Sequence of chain 1.D:
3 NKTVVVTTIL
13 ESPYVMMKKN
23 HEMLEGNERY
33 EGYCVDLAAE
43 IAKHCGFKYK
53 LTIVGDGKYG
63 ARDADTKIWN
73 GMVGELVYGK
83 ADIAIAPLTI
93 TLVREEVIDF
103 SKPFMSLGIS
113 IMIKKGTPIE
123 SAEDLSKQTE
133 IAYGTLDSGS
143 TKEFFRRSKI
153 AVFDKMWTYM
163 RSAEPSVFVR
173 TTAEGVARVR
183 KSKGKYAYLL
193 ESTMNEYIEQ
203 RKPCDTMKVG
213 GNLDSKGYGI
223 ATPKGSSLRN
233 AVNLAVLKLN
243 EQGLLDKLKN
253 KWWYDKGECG

This protein binds this small molecule.
Small molecule (SMILES): N[C@@H](CCC(=O)O)C(=O)O

Binding-site contacts:
Ligand atom CA contacts residue GLU193 of chain 1.D at 3.3 Å.
Ligand atom N contacts residue TYR220 of chain 1.D at 3.6 Å.
Ligand atom N contacts residue THR91 of chain 1.D at 2.9 Å (h-bond).
Ligand atom CG contacts residue LEU138 of chain 1.D at 3.7 Å (hydrophobic).
Ligand atom CD contacts residue THR143 of chain 1.D at 3.2 Å.
Ligand atom N contacts residue TYR61 of chain 1.D at 4.0 Å.
Ligand atom OE2 contacts residue THR143 of chain 1.D at 3.1 Å (h-bond).
Ligand atom CB contacts residue GLU193 of chain 1.D at 4.1 Å.
Ligand atom CA contacts residue TYR61 of chain 1.D at 4.0 Å (hydrophobic).
Ligand atom OXT contacts residue TYR61 of chain 1.D at 3.5 Å.
Ligand atom OXT contacts residue PRO89 of chain 1.D at 3.7 Å.
Ligand atom CG contacts residue GLU193 of chain 1.D at 3.5 Å.
Ligand atom O contacts residue ARG96 of chain 1.D at 2.8 Å (salt-bridge).
Ligand atom O contacts residue GLY141 of chain 1.D at 3.2 Å.
Ligand atom OE2 contacts residue SER142 of chain 1.D at 3.3 Å (h-bond).
Ligand atom O contacts residue SER142 of chain 1.D at 2.8 Å (h-bond).
Ligand atom CB contacts residue LEU138 of chain 1.D at 3.9 Å (hydrophobic).
Ligand atom OXT contacts residue LEU90 of chain 1.D at 3.6 Å.
Ligand atom C contacts residue SER142 of chain 1.D at 3.3 Å.
Ligand atom C contacts residue TYR61 of chain 1.D at 3.6 Å (hydrophobic).
Ligand atom O contacts residue TYR61 of chain 1.D at 3.4 Å.
Ligand atom C contacts residue THR91 of chain 1.D at 3.6 Å.
Ligand atom CG contacts residue TYR61 of chain 1.D at 4.2 Å (hydrophobic).
Ligand atom N contacts residue GLU193 of chain 1.D at 2.8 Å (salt-bridge).
Ligand atom OXT contacts residue ARG96 of chain 1.D at 2.8 Å (salt-bridge).
Ligand atom OE2 contacts residue LEU138 of chain 1.D at 4.1 Å.
Ligand atom CB contacts residue TYR61 of chain 1.D at 3.5 Å (hydrophobic).
Ligand atom CD contacts residue GLU193 of chain 1.D at 3.9 Å.
Ligand atom OXT contacts residue SER142 of chain 1.D at 3.9 Å.
Ligand atom OE1 contacts residue THR143 of chain 1.D at 2.6 Å (h-bond).
Ligand atom N contacts residue PRO89 of chain 1.D at 2.9 Å (h-bond).
Ligand atom N contacts residue SER142 of chain 1.D at 4.0 Å.
Ligand atom CA contacts residue SER142 of chain 1.D at 3.2 Å.
Ligand atom CA contacts residue THR91 of chain 1.D at 3.4 Å.
Ligand atom OE2 contacts residue GLY141 of chain 1.D at 3.7 Å.
Ligand atom OE1 contacts residue GLU193 of chain 1.D at 3.7 Å.
Ligand atom CD contacts residue LEU138 of chain 1.D at 4.0 Å (hydrophobic).
Ligand atom C contacts residue ARG96 of chain 1.D at 3.4 Å.
Ligand atom OXT contacts residue THR91 of chain 1.D at 2.8 Å (h-bond).
Ligand atom CA contacts residue PRO89 of chain 1.D at 4.1 Å (hydrophobic).